Sequence of chain 1.C:
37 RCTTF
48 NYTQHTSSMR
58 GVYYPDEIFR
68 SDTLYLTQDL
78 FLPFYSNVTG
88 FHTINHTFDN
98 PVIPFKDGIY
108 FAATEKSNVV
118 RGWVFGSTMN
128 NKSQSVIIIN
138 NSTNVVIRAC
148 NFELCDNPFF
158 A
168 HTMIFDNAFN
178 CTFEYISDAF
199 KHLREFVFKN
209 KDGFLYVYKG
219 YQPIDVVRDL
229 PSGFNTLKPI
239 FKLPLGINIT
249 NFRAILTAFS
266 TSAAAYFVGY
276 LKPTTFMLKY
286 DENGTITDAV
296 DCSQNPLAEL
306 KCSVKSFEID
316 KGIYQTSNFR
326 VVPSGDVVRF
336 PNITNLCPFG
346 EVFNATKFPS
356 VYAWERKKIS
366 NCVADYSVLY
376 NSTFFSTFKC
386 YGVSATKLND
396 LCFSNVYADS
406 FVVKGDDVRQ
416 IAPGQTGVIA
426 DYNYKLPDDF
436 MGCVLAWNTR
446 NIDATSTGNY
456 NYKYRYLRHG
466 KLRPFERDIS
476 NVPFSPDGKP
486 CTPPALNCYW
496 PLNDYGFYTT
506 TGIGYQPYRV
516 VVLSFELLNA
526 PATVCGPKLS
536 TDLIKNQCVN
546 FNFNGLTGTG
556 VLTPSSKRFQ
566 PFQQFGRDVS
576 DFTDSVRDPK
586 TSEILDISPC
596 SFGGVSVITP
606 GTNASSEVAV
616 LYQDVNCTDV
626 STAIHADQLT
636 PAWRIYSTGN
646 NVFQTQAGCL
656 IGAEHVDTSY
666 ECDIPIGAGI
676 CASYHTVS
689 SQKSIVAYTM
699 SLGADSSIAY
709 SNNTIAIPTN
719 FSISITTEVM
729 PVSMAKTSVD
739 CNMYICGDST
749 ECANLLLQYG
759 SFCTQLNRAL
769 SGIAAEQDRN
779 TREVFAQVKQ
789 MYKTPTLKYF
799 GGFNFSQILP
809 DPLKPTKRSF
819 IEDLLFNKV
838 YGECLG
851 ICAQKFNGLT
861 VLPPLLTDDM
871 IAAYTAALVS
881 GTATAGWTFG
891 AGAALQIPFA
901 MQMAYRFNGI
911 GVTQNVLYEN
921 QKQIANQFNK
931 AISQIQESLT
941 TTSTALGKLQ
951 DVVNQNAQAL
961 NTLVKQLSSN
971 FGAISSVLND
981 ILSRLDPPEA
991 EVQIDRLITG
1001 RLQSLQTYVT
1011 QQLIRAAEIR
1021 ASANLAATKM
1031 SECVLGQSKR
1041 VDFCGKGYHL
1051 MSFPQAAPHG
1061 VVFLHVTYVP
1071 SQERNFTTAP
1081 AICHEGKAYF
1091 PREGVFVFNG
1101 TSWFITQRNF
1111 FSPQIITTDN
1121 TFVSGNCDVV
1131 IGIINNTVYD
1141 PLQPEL

This small molecule binds to this protein.
Small molecule (SMILES): CC(=O)N[C@H]1[C@H](O[C@H]2[C@H](O)[C@@H](NC(C)=O)CO[C@@H]2CO)O[C@H](CO)[C@@H](O[C@@H]2O[C@H](CO)[C@@H](O)[C@H](O)[C@@H]2O)[C@@H]1O

Binding-site contacts:
Ligand atom O7 contacts residue ASN138 of chain 1.C at 3.9 Å.
Ligand atom C8 contacts residue THR169 of chain 1.C at 4.2 Å.
Ligand atom C6 contacts residue ASN141 of chain 1.C at 3.7 Å.
Ligand atom N2 contacts residue ASN138 of chain 1.C at 2.7 Å (h-bond).
Ligand atom O5 contacts residue ASN141 of chain 1.C at 3.8 Å.
Ligand atom C7 contacts residue ASN138 of chain 1.C at 3.5 Å.
Ligand atom C8 contacts residue ASN138 of chain 1.C at 4.5 Å.
Ligand atom C3 contacts residue ASN138 of chain 1.C at 3.6 Å.
Ligand atom C5 contacts residue ASN138 of chain 1.C at 3.7 Å.
Ligand atom C5 contacts residue ASN141 of chain 1.C at 4.0 Å.
Ligand atom O5 contacts residue ASN138 of chain 1.C at 2.4 Å (h-bond).
Ligand atom C8 contacts residue ALA186 of chain 1.C at 4.0 Å (hydrophobic).
Ligand atom C2 contacts residue ASN138 of chain 1.C at 2.3 Å.
Ligand atom C4 contacts residue ASN138 of chain 1.C at 4.2 Å.
Ligand atom O7 contacts residue THR169 of chain 1.C at 4.3 Å.
Ligand atom C1 contacts residue ASN138 of chain 1.C at 1.4 Å.